Sequence of chain 1.B:
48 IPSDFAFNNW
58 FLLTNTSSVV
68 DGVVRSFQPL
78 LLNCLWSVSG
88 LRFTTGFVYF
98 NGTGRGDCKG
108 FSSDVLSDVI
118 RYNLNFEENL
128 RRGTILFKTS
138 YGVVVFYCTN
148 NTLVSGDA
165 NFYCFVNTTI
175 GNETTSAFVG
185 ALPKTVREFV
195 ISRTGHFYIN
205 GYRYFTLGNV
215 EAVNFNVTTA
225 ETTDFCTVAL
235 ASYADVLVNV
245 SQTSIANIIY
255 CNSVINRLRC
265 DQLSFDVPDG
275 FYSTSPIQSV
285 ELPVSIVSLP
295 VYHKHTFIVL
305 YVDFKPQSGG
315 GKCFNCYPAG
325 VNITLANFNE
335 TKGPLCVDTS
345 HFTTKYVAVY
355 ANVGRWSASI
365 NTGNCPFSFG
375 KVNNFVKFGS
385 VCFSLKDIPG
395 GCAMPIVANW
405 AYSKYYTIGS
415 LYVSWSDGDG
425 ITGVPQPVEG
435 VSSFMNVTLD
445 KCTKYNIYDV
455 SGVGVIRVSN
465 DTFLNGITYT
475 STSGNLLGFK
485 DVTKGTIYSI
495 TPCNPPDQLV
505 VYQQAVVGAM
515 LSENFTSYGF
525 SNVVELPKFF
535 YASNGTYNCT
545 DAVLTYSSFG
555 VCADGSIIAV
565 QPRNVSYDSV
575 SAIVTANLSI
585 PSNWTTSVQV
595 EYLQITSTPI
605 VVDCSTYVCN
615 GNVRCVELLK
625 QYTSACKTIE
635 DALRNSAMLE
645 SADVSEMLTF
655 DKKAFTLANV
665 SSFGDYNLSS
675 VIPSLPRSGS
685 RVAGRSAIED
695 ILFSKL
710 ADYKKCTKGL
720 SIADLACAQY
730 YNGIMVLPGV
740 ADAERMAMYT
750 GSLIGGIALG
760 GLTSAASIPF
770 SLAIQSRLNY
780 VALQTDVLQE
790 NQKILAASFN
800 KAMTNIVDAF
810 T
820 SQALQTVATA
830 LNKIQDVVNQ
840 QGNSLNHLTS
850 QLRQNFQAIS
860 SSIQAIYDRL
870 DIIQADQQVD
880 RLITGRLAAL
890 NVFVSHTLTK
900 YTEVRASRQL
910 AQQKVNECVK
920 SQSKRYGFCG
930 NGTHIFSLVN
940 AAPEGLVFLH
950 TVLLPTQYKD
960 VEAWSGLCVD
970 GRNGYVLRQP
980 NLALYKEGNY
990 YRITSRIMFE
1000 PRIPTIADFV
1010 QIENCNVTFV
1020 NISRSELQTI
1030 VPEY

Binding-site contacts:
Ligand atom C5 contacts residue ASN440 of chain 1.B at 3.7 Å.
Ligand atom C2 contacts residue ASN440 of chain 1.B at 2.5 Å.
Ligand atom C8 contacts residue VAL288 of chain 1.B at 4.5 Å (hydrophobic).
Ligand atom O5 contacts residue ASN440 of chain 1.B at 2.4 Å (h-bond).
Ligand atom N2 contacts residue ASN440 of chain 1.B at 2.9 Å (h-bond).
Ligand atom C7 contacts residue ASN440 of chain 1.B at 3.6 Å.
Ligand atom C4 contacts residue ASN440 of chain 1.B at 4.3 Å.
Ligand atom C1 contacts residue ASN440 of chain 1.B at 1.4 Å.
Ligand atom O7 contacts residue ASN440 of chain 1.B at 3.9 Å.
Ligand atom C3 contacts residue ASN440 of chain 1.B at 3.8 Å.

The small molecule below binds the protein below.
Small molecule (SMILES): CC(=O)N[C@@H]1[C@@H](O)[C@H](O)[C@@H](CO)O[C@H]1O